Sequence of chain 1.A:
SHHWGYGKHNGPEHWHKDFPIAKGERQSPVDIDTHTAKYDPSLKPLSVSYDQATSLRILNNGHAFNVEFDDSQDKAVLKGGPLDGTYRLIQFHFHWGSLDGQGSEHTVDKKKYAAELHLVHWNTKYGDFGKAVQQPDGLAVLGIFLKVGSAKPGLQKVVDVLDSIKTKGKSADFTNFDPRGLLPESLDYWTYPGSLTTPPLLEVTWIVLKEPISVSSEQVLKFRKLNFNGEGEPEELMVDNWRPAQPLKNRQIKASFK

This small molecule binds to this protein.
Small molecule (SMILES): NS(=O)(=O)c1ccc(C(=O)NCCN2CC(=O)O[Cu]OC(=O)C2)cc1

Binding-site contacts:
Ligand atom S contacts residue HIS119 of chain 1.A at 4.0 Å.
Ligand atom N1 contacts residue HIS96 of chain 1.A at 3.3 Å (h-bond).
Ligand atom C6 contacts residue GLN92 of chain 1.A at 3.8 Å.
Ligand atom O2 contacts residue VAL142 of chain 1.A at 3.9 Å.
Ligand atom C5 contacts residue VAL121 of chain 1.A at 3.9 Å (hydrophobic).
Ligand atom C4 contacts residue LEU197 of chain 1.A at 3.8 Å (hydrophobic).
Ligand atom C13 contacts residue ASN67 of chain 1.A at 3.8 Å.
Ligand atom O1 contacts residue LEU197 of chain 1.A at 3.3 Å.
Ligand atom O2 contacts residue HIS119 of chain 1.A at 3.4 Å (h-bond).
Ligand atom C6 contacts residue LEU197 of chain 1.A at 3.9 Å (hydrophobic).
Ligand atom N11 contacts residue HIS64 of chain 1.A at 4.0 Å.
Ligand atom CU contacts residue HIS64 of chain 1.A at 2.0 Å.
Ligand atom OXA contacts residue GLN92 of chain 1.A at 3.3 Å (h-bond).
Ligand atom OXC contacts residue HIS64 of chain 1.A at 2.6 Å (h-bond).
Ligand atom C2 contacts residue LEU197 of chain 1.A at 3.9 Å (hydrophobic).
Ligand atom OXA contacts residue ASN67 of chain 1.A at 3.0 Å (h-bond).
Ligand atom N1 contacts residue HIS119 of chain 1.A at 3.4 Å (h-bond).
Ligand atom C1 contacts residue LEU197 of chain 1.A at 3.9 Å (hydrophobic).
Ligand atom N1 contacts residue HIS94 of chain 1.A at 3.2 Å (h-bond).
Ligand atom C14 contacts residue HIS64 of chain 1.A at 3.7 Å.
Ligand atom OXC contacts residue TRP5 of chain 1.A at 3.2 Å.
Ligand atom S contacts residue THR198 of chain 1.A at 3.9 Å.
Ligand atom OXB contacts residue HIS64 of chain 1.A at 3.0 Å (h-bond).
Ligand atom C3 contacts residue LEU197 of chain 1.A at 3.8 Å (hydrophobic).
Ligand atom O1 contacts residue THR198 of chain 1.A at 3.0 Å (h-bond).
Ligand atom N1 contacts residue THR198 of chain 1.A at 2.9 Å (h-bond).
Ligand atom OXB contacts residue ASN62 of chain 1.A at 3.9 Å.
Ligand atom O2 contacts residue HIS94 of chain 1.A at 3.3 Å.
Ligand atom S contacts residue ZN1 of chain 1.B at 3.0 Å.
Ligand atom C15 contacts residue HIS64 of chain 1.A at 3.5 Å.
Ligand atom C2 contacts residue THR199 of chain 1.A at 3.2 Å.
Ligand atom O2 contacts residue ZN1 of chain 1.B at 3.0 Å.
Ligand atom O2 contacts residue VAL121 of chain 1.A at 3.8 Å.
Ligand atom N1 contacts residue ZN1 of chain 1.B at 1.9 Å.
Ligand atom O7 contacts residue PHE130 of chain 1.A at 3.2 Å.
Ligand atom S contacts residue HIS94 of chain 1.A at 3.9 Å.
Ligand atom C3 contacts residue THR199 of chain 1.A at 3.2 Å.
Ligand atom O1 contacts residue TRP208 of chain 1.A at 3.6 Å.
Ligand atom C13 contacts residue ASN62 of chain 1.A at 3.9 Å.
Ligand atom C5 contacts residue LEU197 of chain 1.A at 3.8 Å (hydrophobic).